The protein below binds the small molecule below.
Small molecule (SMILES): CC(C)[C@H](C)[C@@H](O)[C@H](O)[C@@H](C)[C@H]1CC[C@H]2[C@@H]3COC(=O)[C@H]4C[C@H](O)[C@H](O)C[C@]4(C)[C@H]3CC[C@]12C

Sequence of chain 1.A:
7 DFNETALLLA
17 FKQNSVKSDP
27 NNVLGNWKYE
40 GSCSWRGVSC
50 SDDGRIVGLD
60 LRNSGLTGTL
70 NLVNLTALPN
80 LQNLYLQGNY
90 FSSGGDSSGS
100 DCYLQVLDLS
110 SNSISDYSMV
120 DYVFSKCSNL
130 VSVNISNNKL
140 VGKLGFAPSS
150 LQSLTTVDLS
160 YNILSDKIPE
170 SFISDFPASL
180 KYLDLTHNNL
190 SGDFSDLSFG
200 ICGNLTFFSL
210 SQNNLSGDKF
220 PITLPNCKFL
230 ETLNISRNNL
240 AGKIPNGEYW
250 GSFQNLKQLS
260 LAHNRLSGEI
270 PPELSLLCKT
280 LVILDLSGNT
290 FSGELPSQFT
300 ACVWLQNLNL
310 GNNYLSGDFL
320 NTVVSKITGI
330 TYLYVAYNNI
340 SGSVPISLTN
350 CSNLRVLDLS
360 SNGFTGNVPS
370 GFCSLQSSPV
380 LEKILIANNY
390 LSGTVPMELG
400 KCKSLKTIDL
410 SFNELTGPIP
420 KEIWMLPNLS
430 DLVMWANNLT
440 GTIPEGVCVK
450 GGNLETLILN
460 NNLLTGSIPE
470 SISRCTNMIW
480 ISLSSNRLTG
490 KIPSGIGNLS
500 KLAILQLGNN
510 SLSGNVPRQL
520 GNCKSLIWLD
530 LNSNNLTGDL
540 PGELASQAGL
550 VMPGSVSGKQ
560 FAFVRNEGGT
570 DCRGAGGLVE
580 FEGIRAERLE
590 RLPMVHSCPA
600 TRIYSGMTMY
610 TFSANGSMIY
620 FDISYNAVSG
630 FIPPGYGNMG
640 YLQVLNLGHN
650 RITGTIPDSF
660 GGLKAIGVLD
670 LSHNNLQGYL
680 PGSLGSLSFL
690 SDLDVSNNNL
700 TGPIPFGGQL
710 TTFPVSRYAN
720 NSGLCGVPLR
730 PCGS

Binding-site contacts:
Ligand atom C07 contacts residue TYR603 of chain 1.A at 3.6 Å (hydrophobic).
Ligand atom C19 contacts residue VAL643 of chain 1.A at 3.9 Å (hydrophobic).
Ligand atom C05 contacts residue ARG564 of chain 1.A at 3.8 Å.
Ligand atom C06 contacts residue PHE562 of chain 1.A at 3.7 Å (hydrophobic).
Ligand atom C22 contacts residue PHE560 of chain 1.A at 4.1 Å (hydrophobic).
Ligand atom C01 contacts residue VAL643 of chain 1.A at 4.2 Å (hydrophobic).
Ligand atom C28 contacts residue PHE560 of chain 1.A at 3.7 Å (hydrophobic).
Ligand atom O23 contacts residue MET606 of chain 1.A at 4.2 Å.
Ligand atom O23 contacts residue PHE560 of chain 1.A at 3.8 Å.
Ligand atom O03 contacts residue ARG564 of chain 1.A at 3.9 Å.
Ligand atom O07 contacts residue TYR603 of chain 1.A at 3.5 Å.
Ligand atom C11 contacts residue GLN642 of chain 1.A at 3.7 Å.
Ligand atom O02 contacts residue GLY666 of chain 1.A at 3.9 Å.
Ligand atom C28 contacts residue THR607 of chain 1.A at 3.6 Å.
Ligand atom C12 contacts residue GLN642 of chain 1.A at 3.9 Å.
Ligand atom C03 contacts residue ARG564 of chain 1.A at 4.1 Å.
Ligand atom C07 contacts residue PHE562 of chain 1.A at 4.1 Å (hydrophobic).
Ligand atom C26 contacts residue TRP527 of chain 1.A at 3.7 Å (hydrophobic).
Ligand atom C15 contacts residue TYR603 of chain 1.A at 4.0 Å (hydrophobic).
Ligand atom C08 contacts residue PHE562 of chain 1.A at 4.2 Å (hydrophobic).
Ligand atom C15 contacts residue PHE562 of chain 1.A at 3.9 Å (hydrophobic).
Ligand atom C23 contacts residue MET608 of chain 1.A at 3.7 Å (hydrophobic).
Ligand atom O07 contacts residue ARG564 of chain 1.A at 3.8 Å.
Ligand atom O06 contacts residue ARG564 of chain 1.A at 2.9 Å (salt-bridge).
Ligand atom O23 contacts residue MET608 of chain 1.A at 3.1 Å (h-bond).
Ligand atom C18 contacts residue TRP527 of chain 1.A at 3.7 Å (hydrophobic).
Ligand atom O07 contacts residue PHE562 of chain 1.A at 3.4 Å.
Ligand atom O06 contacts residue PHE562 of chain 1.A at 4.2 Å.
Ligand atom O03 contacts residue SER690 of chain 1.A at 4.2 Å.
Ligand atom C27 contacts residue ILE526 of chain 1.A at 4.0 Å (hydrophobic).
Ligand atom C03 contacts residue SER690 of chain 1.A at 4.1 Å.
Ligand atom C27 contacts residue MET608 of chain 1.A at 3.8 Å (hydrophobic).
Ligand atom C28 contacts residue LEU577 of chain 1.A at 3.9 Å (hydrophobic).
Ligand atom O23 contacts residue THR607 of chain 1.A at 3.4 Å.
Ligand atom C04 contacts residue ARG564 of chain 1.A at 3.6 Å.
Ligand atom C16 contacts residue PHE560 of chain 1.A at 4.0 Å (hydrophobic).
Ligand atom C26 contacts residue ILE503 of chain 1.A at 3.9 Å (hydrophobic).
Ligand atom C02 contacts residue VAL667 of chain 1.A at 4.0 Å (hydrophobic).
Ligand atom C02 contacts residue GLY666 of chain 1.A at 4.2 Å.
Ligand atom C06 contacts residue ARG564 of chain 1.A at 3.8 Å.